Sequence of chain 1.D:
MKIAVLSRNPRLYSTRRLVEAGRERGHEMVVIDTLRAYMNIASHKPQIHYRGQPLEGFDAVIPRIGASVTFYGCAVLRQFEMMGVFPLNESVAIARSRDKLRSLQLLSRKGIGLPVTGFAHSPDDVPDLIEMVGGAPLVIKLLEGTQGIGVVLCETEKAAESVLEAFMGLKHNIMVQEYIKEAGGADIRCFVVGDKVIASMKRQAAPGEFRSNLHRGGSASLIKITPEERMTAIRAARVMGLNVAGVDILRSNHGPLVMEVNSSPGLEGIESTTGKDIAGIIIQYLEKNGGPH

This small molecule binds to this protein.
Small molecule (SMILES): C[C@@H](C=O)NC(=O)[C@H](CCC(=O)O)NC(=O)[C@@H](N)CCC(=O)O

Binding-site contacts:
Ligand atom N contacts residue GLY66 of chain 1.D at 3.9 Å.
Ligand atom C contacts residue ASN262 of chain 1.D at 3.3 Å.
Ligand atom CA contacts residue SER264 of chain 1.D at 3.5 Å.
Ligand atom CB contacts residue ARG64 of chain 1.D at 3.9 Å.
Ligand atom N contacts residue SER264 of chain 1.D at 4.0 Å.
Ligand atom O contacts residue GLY266 of chain 1.D at 3.5 Å.
Ligand atom CD contacts residue SER7 of chain 1.D at 4.0 Å.
Ligand atom CD contacts residue ARG64 of chain 1.D at 3.6 Å.
Ligand atom O contacts residue ARG64 of chain 1.D at 3.6 Å.
Ligand atom CD contacts residue SER14 of chain 1.D at 3.5 Å.
Ligand atom OE1 contacts residue ARG8 of chain 1.D at 3.4 Å (salt-bridge).
Ligand atom OE1 contacts residue ARG64 of chain 1.D at 3.1 Å (salt-bridge).
Ligand atom CD contacts residue ARG8 of chain 1.D at 4.3 Å.
Ligand atom CA contacts residue ARG64 of chain 1.D at 4.0 Å.
Ligand atom OE2 contacts residue THR15 of chain 1.D at 3.8 Å.
Ligand atom C contacts residue SER264 of chain 1.D at 3.8 Å.
Ligand atom OE2 contacts residue LEU12 of chain 1.D at 3.5 Å.
Ligand atom CG contacts residue ARG64 of chain 1.D at 3.7 Å.
Ligand atom C contacts residue GLY266 of chain 1.D at 3.7 Å.
Ligand atom OE1 contacts residue TYR13 of chain 1.D at 4.4 Å.
Ligand atom OE2 contacts residue ARG64 of chain 1.D at 3.6 Å.
Ligand atom CA contacts residue GLY266 of chain 1.D at 4.0 Å.
Ligand atom O contacts residue ARG189 of chain 1.D at 3.4 Å (salt-bridge).
Ligand atom CA contacts residue GLY66 of chain 1.D at 3.9 Å.
Ligand atom OE1 contacts residue SER14 of chain 1.D at 3.0 Å (h-bond).
Ligand atom CA contacts residue ASN262 of chain 1.D at 3.6 Å.
Ligand atom O contacts residue SER264 of chain 1.D at 2.7 Å (h-bond).
Ligand atom CG contacts residue LEU12 of chain 1.D at 4.0 Å (hydrophobic).
Ligand atom OE2 contacts residue SER14 of chain 1.D at 3.4 Å.
Ligand atom OE1 contacts residue SER7 of chain 1.D at 3.0 Å (h-bond).
Ligand atom OE2 contacts residue ARG8 of chain 1.D at 4.3 Å.
Ligand atom C contacts residue ARG189 of chain 1.D at 3.6 Å.
Ligand atom OE1 contacts residue LEU12 of chain 1.D at 4.0 Å.
Ligand atom CD contacts residue LEU12 of chain 1.D at 3.6 Å (hydrophobic).
Ligand atom N contacts residue GLY266 of chain 1.D at 4.3 Å.
Ligand atom CB contacts residue GLY66 of chain 1.D at 4.3 Å.
Ligand atom CB contacts residue ASN262 of chain 1.D at 3.4 Å.
Ligand atom N contacts residue ASN262 of chain 1.D at 3.5 Å (h-bond).
Ligand atom CB contacts residue GLY266 of chain 1.D at 4.0 Å.
Ligand atom O contacts residue ASN262 of chain 1.D at 4.2 Å.